Binding-site contacts:
Ligand atom O7 contacts residue ASN326 of chain 1.A at 4.3 Å.
Ligand atom C7 contacts residue ASN326 of chain 1.A at 3.3 Å.
Ligand atom C1 contacts residue ASN326 of chain 1.A at 1.4 Å.
Ligand atom O7 contacts residue PRO574 of chain 1.A at 3.8 Å.
Ligand atom N2 contacts residue GLN575 of chain 1.A at 3.1 Å (h-bond).
Ligand atom C4 contacts residue ASN326 of chain 1.A at 4.2 Å.
Ligand atom N2 contacts residue PRO574 of chain 1.A at 4.3 Å.
Ligand atom O3 contacts residue GLN575 of chain 1.A at 3.0 Å (h-bond).
Ligand atom C5 contacts residue ASN326 of chain 1.A at 3.7 Å.
Ligand atom C2 contacts residue ASN326 of chain 1.A at 2.4 Å.
Ligand atom C1 contacts residue GLN575 of chain 1.A at 4.4 Å.
Ligand atom C8 contacts residue ASN326 of chain 1.A at 3.4 Å.
Ligand atom C3 contacts residue GLN575 of chain 1.A at 3.4 Å.
Ligand atom N2 contacts residue ASN326 of chain 1.A at 2.9 Å (h-bond).
Ligand atom O7 contacts residue GLN575 of chain 1.A at 3.9 Å.
Ligand atom C3 contacts residue ASN326 of chain 1.A at 3.8 Å.
Ligand atom O5 contacts residue ASN326 of chain 1.A at 2.4 Å (h-bond).
Ligand atom C2 contacts residue GLN575 of chain 1.A at 3.9 Å.
Ligand atom C7 contacts residue GLN575 of chain 1.A at 3.8 Å.
Ligand atom C7 contacts residue PRO574 of chain 1.A at 4.5 Å (hydrophobic).

Sequence of chain 1.A:
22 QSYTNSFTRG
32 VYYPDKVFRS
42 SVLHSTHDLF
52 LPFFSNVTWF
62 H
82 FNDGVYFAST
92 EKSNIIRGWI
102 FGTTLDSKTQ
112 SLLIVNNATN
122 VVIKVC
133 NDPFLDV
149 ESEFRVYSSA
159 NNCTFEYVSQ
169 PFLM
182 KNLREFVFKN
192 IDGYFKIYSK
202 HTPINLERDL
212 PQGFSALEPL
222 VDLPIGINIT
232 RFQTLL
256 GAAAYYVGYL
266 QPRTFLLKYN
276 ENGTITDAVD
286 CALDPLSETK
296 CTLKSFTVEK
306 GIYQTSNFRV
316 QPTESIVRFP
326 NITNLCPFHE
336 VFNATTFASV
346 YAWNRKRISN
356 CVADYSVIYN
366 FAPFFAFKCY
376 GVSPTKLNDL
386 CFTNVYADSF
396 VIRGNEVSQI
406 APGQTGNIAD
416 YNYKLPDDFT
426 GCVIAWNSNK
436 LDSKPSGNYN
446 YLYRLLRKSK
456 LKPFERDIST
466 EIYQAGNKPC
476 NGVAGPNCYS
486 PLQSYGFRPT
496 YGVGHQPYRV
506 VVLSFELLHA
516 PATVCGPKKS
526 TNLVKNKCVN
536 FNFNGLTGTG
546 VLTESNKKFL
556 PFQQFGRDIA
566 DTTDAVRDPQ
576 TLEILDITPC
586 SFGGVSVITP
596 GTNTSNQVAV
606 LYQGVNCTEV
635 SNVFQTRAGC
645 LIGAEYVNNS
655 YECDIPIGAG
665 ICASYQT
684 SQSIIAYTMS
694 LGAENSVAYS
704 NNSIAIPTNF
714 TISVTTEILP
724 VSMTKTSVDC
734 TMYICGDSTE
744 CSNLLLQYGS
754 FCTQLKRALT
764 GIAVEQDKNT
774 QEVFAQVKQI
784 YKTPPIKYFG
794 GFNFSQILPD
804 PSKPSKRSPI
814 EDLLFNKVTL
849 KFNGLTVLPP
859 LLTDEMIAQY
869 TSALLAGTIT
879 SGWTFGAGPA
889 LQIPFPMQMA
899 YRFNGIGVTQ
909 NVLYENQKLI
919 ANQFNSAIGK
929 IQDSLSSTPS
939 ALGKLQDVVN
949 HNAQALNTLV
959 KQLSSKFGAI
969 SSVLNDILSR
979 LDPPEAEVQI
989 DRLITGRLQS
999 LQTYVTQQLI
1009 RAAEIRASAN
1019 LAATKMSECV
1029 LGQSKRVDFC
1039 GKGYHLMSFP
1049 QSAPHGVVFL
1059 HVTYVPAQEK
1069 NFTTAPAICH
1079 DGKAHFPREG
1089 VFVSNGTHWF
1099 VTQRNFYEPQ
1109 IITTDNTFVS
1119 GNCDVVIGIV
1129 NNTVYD

A small-molecule ligand and the protein it binds are described below.
Small molecule (SMILES): CC(=O)N[C@@H]1[C@@H](O)[C@H](O)[C@@H](CO)O[C@H]1O